The protein below binds the small molecule below.
Small molecule (SMILES): O=C(O)[C@@](O)(COP(=O)(O)O)[C@H](O)[C@H](O)COP(=O)(O)O

Sequence of chain 2.G:
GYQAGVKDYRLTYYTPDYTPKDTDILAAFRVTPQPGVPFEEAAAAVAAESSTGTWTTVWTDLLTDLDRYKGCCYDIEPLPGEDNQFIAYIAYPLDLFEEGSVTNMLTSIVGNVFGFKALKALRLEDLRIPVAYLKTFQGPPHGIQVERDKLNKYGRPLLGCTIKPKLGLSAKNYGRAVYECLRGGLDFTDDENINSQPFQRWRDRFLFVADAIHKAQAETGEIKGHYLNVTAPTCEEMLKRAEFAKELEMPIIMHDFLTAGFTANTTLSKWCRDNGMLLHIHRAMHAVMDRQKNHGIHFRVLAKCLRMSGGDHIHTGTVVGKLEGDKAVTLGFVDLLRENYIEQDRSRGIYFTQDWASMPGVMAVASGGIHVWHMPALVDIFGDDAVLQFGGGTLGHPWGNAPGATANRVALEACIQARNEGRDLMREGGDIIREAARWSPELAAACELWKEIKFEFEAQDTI

Binding-site contacts:
Ligand atom C3 contacts residue KCX201 of chain 2.G at 2.8 Å.
Ligand atom P1 contacts residue THR65 of chain 1.G at 3.5 Å.
Ligand atom O7 contacts residue MG1 of chain 2.Y at 2.4 Å.
Ligand atom O2P contacts residue LYS175 of chain 2.G at 3.4 Å.
Ligand atom O3P contacts residue GLY381 of chain 2.G at 3.0 Å (h-bond).
Ligand atom O6 contacts residue LYS334 of chain 2.G at 2.9 Å (salt-bridge).
Ligand atom O7 contacts residue ASP203 of chain 2.G at 3.1 Å (salt-bridge).
Ligand atom O3P contacts residue THR65 of chain 1.G at 3.4 Å (h-bond).
Ligand atom C contacts residue LYS175 of chain 2.G at 3.4 Å.
Ligand atom O3 contacts residue MG1 of chain 2.Y at 2.4 Å.
Ligand atom O7 contacts residue LYS175 of chain 2.G at 3.3 Å (salt-bridge).
Ligand atom O3P contacts residue TRP66 of chain 1.G at 3.2 Å.
Ligand atom O3P contacts residue LYS334 of chain 2.G at 2.8 Å (salt-bridge).
Ligand atom C2 contacts residue MG1 of chain 2.Y at 3.0 Å.
Ligand atom O5P contacts residue HIS327 of chain 2.G at 2.8 Å (h-bond).
Ligand atom O3 contacts residue HIS294 of chain 2.G at 2.8 Å (h-bond).
Ligand atom O4P contacts residue ARG295 of chain 2.G at 2.7 Å (salt-bridge).
Ligand atom O5P contacts residue SER379 of chain 2.G at 3.5 Å (h-bond).
Ligand atom O4 contacts residue GLY380 of chain 2.G at 3.2 Å.
Ligand atom O7 contacts residue ASN123 of chain 1.G at 2.9 Å (h-bond).
Ligand atom O2 contacts residue LYS175 of chain 2.G at 3.1 Å (salt-bridge).
Ligand atom O2P contacts residue GLY404 of chain 2.G at 2.7 Å (h-bond).
Ligand atom C contacts residue MG1 of chain 2.Y at 3.1 Å.
Ligand atom O2 contacts residue MG1 of chain 2.Y at 2.3 Å.
Ligand atom O3 contacts residue KCX201 of chain 2.G at 2.1 Å (h-bond).
Ligand atom O1 contacts residue LYS175 of chain 2.G at 3.2 Å (salt-bridge).
Ligand atom O4 contacts residue LEU335 of chain 2.G at 3.4 Å.
Ligand atom O7 contacts residue LYS177 of chain 2.G at 2.8 Å (salt-bridge).
Ligand atom O6P contacts residue ARG295 of chain 2.G at 2.9 Å (salt-bridge).
Ligand atom O3 contacts residue GLU204 of chain 2.G at 3.1 Å (salt-bridge).
Ligand atom C3 contacts residue MG1 of chain 2.Y at 3.2 Å.
Ligand atom O6 contacts residue GLU60 of chain 1.G at 3.4 Å (salt-bridge).
Ligand atom O7 contacts residue GLU204 of chain 2.G at 3.1 Å (salt-bridge).
Ligand atom O4 contacts residue SER379 of chain 2.G at 3.1 Å (h-bond).
Ligand atom O5 contacts residue LEU335 of chain 2.G at 3.1 Å.
Ligand atom C contacts residue ASN123 of chain 1.G at 3.3 Å.
Ligand atom O1P contacts residue GLY403 of chain 2.G at 2.7 Å (h-bond).
Ligand atom O2 contacts residue KCX201 of chain 2.G at 3.1 Å (h-bond).
Ligand atom O2P contacts residue GLY403 of chain 2.G at 3.4 Å.
Ligand atom O2P contacts residue THR65 of chain 1.G at 2.6 Å (h-bond).

Sequence of chain 1.G:
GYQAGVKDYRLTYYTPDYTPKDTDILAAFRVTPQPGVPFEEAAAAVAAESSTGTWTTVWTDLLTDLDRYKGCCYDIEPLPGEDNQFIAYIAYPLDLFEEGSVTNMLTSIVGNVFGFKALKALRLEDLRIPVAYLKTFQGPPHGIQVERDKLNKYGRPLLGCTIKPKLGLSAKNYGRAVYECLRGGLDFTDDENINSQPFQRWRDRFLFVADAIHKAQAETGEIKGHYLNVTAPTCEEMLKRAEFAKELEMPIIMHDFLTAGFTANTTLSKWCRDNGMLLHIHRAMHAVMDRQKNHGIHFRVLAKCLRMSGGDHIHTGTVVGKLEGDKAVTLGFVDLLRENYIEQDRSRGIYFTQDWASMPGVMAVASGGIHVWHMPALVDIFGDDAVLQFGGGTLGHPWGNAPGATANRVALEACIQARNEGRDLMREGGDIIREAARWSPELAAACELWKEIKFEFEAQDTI